Binding-site contacts:
Ligand atom O01 contacts residue ILE205 of chain 1.B at 3.6 Å.
Ligand atom OXT contacts residue NAP1 of chain 1.N at 3.3 Å.
Ligand atom C contacts residue TYR162 of chain 1.B at 3.2 Å (hydrophobic).
Ligand atom CB contacts residue NAP1 of chain 1.N at 4.4 Å.
Ligand atom OE2 contacts residue VAL151 of chain 1.B at 3.8 Å.
Ligand atom CD contacts residue MET194 of chain 1.B at 4.1 Å (hydrophobic).
Ligand atom C02 contacts residue THR200 of chain 1.B at 4.3 Å.
Ligand atom OXT contacts residue VAL151 of chain 1.B at 3.6 Å.
Ligand atom OE1 contacts residue GLY193 of chain 1.B at 4.1 Å.
Ligand atom C02 contacts residue NAP1 of chain 1.N at 4.1 Å.
Ligand atom C02 contacts residue TYR103 of chain 1.B at 4.0 Å (hydrophobic).
Ligand atom CD contacts residue VAL150 of chain 1.B at 4.1 Å (hydrophobic).
Ligand atom O contacts residue NAP1 of chain 1.N at 3.1 Å.
Ligand atom OXT contacts residue SER149 of chain 1.B at 2.6 Å (h-bond).
Ligand atom C02 contacts residue ILE205 of chain 1.B at 3.7 Å (hydrophobic).
Ligand atom O contacts residue TYR103 of chain 1.B at 3.8 Å.
Ligand atom CG contacts residue MET194 of chain 1.B at 3.9 Å (hydrophobic).
Ligand atom CG contacts residue GLY193 of chain 1.B at 4.2 Å.
Ligand atom CG contacts residue VAL150 of chain 1.B at 4.5 Å (hydrophobic).
Ligand atom C contacts residue SER149 of chain 1.B at 3.7 Å.
Ligand atom OE1 contacts residue MET194 of chain 1.B at 3.4 Å (h-bond).
Ligand atom O01 contacts residue TYR162 of chain 1.B at 4.2 Å.
Ligand atom OXT contacts residue TYR162 of chain 1.B at 3.2 Å.
Ligand atom CA contacts residue NAP1 of chain 1.N at 3.5 Å.
Ligand atom OE1 contacts residue VAL150 of chain 1.B at 4.0 Å.
Ligand atom OE1 contacts residue VAL214 of chain 1.B at 3.3 Å.
Ligand atom CG contacts residue NAP1 of chain 1.N at 4.2 Å.
Ligand atom CD contacts residue VAL214 of chain 1.B at 4.0 Å (hydrophobic).
Ligand atom OE2 contacts residue VAL150 of chain 1.B at 4.4 Å.
Ligand atom OE2 contacts residue PRO156 of chain 1.B at 4.2 Å.
Ligand atom C contacts residue NAP1 of chain 1.N at 3.1 Å.
Ligand atom O01 contacts residue TYR103 of chain 1.B at 3.9 Å.
Ligand atom CB contacts residue MET194 of chain 1.B at 4.5 Å (hydrophobic).
Ligand atom CB contacts residue LEU210 of chain 1.B at 4.4 Å (hydrophobic).
Ligand atom OE2 contacts residue LEU210 of chain 1.B at 4.2 Å.
Ligand atom O contacts residue SER149 of chain 1.B at 4.2 Å.
Ligand atom OE2 contacts residue ILE154 of chain 1.B at 4.1 Å.
Ligand atom O contacts residue TYR162 of chain 1.B at 2.4 Å (h-bond).
Ligand atom O01 contacts residue PHE105 of chain 1.B at 3.8 Å.
Ligand atom OE2 contacts residue VAL214 of chain 1.B at 4.1 Å.

The protein below binds the small molecule below.
Small molecule (SMILES): O=C(O)CC[C@H](CO)C(=O)O

Sequence of chain 1.B:
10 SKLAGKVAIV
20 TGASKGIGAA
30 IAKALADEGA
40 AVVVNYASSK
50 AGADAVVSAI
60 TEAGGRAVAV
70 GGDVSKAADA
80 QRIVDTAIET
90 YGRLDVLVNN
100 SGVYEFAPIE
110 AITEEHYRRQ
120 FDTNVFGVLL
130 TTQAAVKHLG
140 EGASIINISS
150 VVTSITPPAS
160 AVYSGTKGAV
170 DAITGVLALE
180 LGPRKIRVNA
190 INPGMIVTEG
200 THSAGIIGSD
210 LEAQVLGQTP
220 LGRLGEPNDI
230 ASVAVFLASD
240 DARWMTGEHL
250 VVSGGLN